Sequence of chain 1.A:
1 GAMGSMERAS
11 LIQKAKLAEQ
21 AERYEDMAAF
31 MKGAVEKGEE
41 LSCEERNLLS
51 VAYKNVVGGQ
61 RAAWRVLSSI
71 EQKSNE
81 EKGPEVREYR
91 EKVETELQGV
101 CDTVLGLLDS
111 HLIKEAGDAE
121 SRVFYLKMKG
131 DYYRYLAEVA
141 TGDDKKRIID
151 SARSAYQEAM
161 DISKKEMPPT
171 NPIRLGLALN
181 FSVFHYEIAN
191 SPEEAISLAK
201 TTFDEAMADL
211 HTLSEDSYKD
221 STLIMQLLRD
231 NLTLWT

The small molecule below binds the protein below.
Small molecule (SMILES): [H]/N=C(/N)c1cc2c(Cl)cccc2s1

Binding-site contacts:
Ligand atom C6 contacts residue LEU48 of chain 1.A at 4.4 Å (hydrophobic).
Ligand atom CL contacts residue KTW1 of chain 1.J at 3.6 Å.
Ligand atom C6 contacts residue GLU19 of chain 1.A at 3.5 Å.
Ligand atom C6 contacts residue KTW1 of chain 1.J at 3.5 Å.
Ligand atom C3 contacts residue KTW1 of chain 1.J at 3.7 Å.
Ligand atom C1 contacts residue ASN47 of chain 1.A at 3.2 Å.
Ligand atom C5 contacts residue ASN47 of chain 1.A at 4.2 Å.
Ligand atom C2 contacts residue KTW1 of chain 1.J at 3.5 Å.
Ligand atom C2 contacts residue ASN47 of chain 1.A at 3.4 Å.
Ligand atom C5 contacts residue KTW1 of chain 1.J at 3.5 Å.
Ligand atom S contacts residue KTW1 of chain 1.J at 3.6 Å.
Ligand atom C4 contacts residue KTW1 of chain 1.J at 3.5 Å.
Ligand atom C3 contacts residue ASN47 of chain 1.A at 3.6 Å.
Ligand atom N contacts residue KTW1 of chain 1.J at 3.6 Å.
Ligand atom S contacts residue VAL51 of chain 1.A at 4.3 Å.
Ligand atom N1 contacts residue GLU19 of chain 1.A at 2.7 Å (salt-bridge).
Ligand atom C8 contacts residue CYS43 of chain 1.A at 4.3 Å (hydrophobic).
Ligand atom C contacts residue KTW1 of chain 1.J at 3.9 Å.
Ligand atom N1 contacts residue VAL51 of chain 1.A at 3.9 Å.
Ligand atom C4 contacts residue ASN47 of chain 1.A at 4.1 Å.
Ligand atom C contacts residue ASN47 of chain 1.A at 3.4 Å.
Ligand atom C7 contacts residue KTW1 of chain 1.J at 3.5 Å.
Ligand atom N1 contacts residue KTW1 of chain 1.J at 3.6 Å.
Ligand atom C8 contacts residue ASN47 of chain 1.A at 3.8 Å.
Ligand atom N contacts residue LEU48 of chain 1.A at 3.6 Å.
Ligand atom N contacts residue GLU19 of chain 1.A at 2.9 Å (salt-bridge).
Ligand atom CL contacts residue GLU44 of chain 1.A at 3.5 Å.
Ligand atom C1 contacts residue KTW1 of chain 1.J at 3.6 Å.
Ligand atom C7 contacts residue ASN47 of chain 1.A at 4.1 Å.
Ligand atom S contacts residue ASN47 of chain 1.A at 3.8 Å.
Ligand atom C8 contacts residue KTW1 of chain 1.J at 3.7 Å.
Ligand atom C7 contacts residue GLU44 of chain 1.A at 4.2 Å.